This small molecule binds to this protein.
Small molecule (SMILES): CC[C@H](C)[C@H](NC(=O)[C@H](CC(C)C)NC(=O)[C@H](CCC(N)=O)NC(=O)[C@H](Cc1ccc(O)cc1)NC(=O)[C@@H](NC(=O)[C@@H](N)CC(=O)O)[C@@H](C)CC)C(=O)N[C@H](C=O)CCSC

Sequence of chain 1.I:
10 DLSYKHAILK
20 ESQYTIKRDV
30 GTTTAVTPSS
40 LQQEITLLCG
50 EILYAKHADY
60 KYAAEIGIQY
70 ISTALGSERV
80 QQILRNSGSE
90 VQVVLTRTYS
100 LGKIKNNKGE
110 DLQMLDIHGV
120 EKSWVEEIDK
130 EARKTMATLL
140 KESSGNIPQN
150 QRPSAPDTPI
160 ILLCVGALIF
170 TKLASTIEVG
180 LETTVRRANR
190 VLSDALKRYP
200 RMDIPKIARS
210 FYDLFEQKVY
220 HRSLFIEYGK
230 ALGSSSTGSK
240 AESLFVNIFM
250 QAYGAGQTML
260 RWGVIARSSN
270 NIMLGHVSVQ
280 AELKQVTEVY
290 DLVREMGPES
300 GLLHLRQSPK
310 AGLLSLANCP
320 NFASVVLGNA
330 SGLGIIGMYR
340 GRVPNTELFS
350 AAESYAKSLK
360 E

Binding-site contacts:
Ligand atom CD1 contacts residue LYS129 of chain 1.I at 4.1 Å.
Ligand atom CD1 contacts residue LEU111 of chain 1.I at 3.8 Å (hydrophobic).
Ligand atom CD1 contacts residue ARG132 of chain 1.I at 3.2 Å.
Ligand atom N contacts residue ARG132 of chain 1.I at 3.9 Å.
Ligand atom SD contacts residue PRO152 of chain 1.I at 3.7 Å.
Ligand atom SD contacts residue TYR53 of chain 1.I at 3.3 Å (h-bond).
Ligand atom CG1 contacts residue LYS133 of chain 1.I at 4.0 Å.
Ligand atom CD1 contacts residue LYS133 of chain 1.I at 3.6 Å.
Ligand atom CE2 contacts residue ILE103 of chain 1.I at 4.2 Å (hydrophobic).
Ligand atom CB contacts residue ASN106 of chain 1.I at 4.1 Å.
Ligand atom CB contacts residue ARG132 of chain 1.I at 4.1 Å.
Ligand atom CA contacts residue ARG132 of chain 1.I at 3.9 Å.
Ligand atom O contacts residue ARG132 of chain 1.I at 3.7 Å.
Ligand atom O contacts residue ASN105 of chain 1.I at 4.0 Å.
Ligand atom CE contacts residue TYR53 of chain 1.I at 3.1 Å (hydrophobic).
Ligand atom CE1 contacts residue ARG132 of chain 1.I at 4.2 Å.
Ligand atom O contacts residue ARG132 of chain 1.I at 3.8 Å.
Ligand atom O contacts residue LYS104 of chain 1.I at 4.1 Å.
Ligand atom CG contacts residue ILE103 of chain 1.I at 3.4 Å (hydrophobic).
Ligand atom O contacts residue SER153 of chain 1.I at 3.2 Å (h-bond).
Ligand atom CB contacts residue ILE103 of chain 1.I at 3.6 Å (hydrophobic).
Ligand atom CD1 contacts residue MET135 of chain 1.I at 4.1 Å (hydrophobic).
Ligand atom CG1 contacts residue ARG132 of chain 1.I at 3.5 Å.
Ligand atom CD1 contacts residue ILE103 of chain 1.I at 3.9 Å (hydrophobic).
Ligand atom O contacts residue ARG132 of chain 1.I at 3.2 Å.
Ligand atom CD2 contacts residue ILE103 of chain 1.I at 3.6 Å (hydrophobic).
Ligand atom SD contacts residue MET135 of chain 1.I at 3.5 Å.
Ligand atom CD1 contacts residue ALA136 of chain 1.I at 3.7 Å (hydrophobic).
Ligand atom O contacts residue ARG151 of chain 1.I at 3.0 Å (salt-bridge).
Ligand atom C contacts residue ARG132 of chain 1.I at 3.9 Å.
Ligand atom CB contacts residue PRO152 of chain 1.I at 4.0 Å (hydrophobic).
Ligand atom CD1 contacts residue ARG132 of chain 1.I at 4.0 Å.
Ligand atom C contacts residue ARG132 of chain 1.I at 4.1 Å.
Ligand atom C contacts residue ARG151 of chain 1.I at 3.7 Å.
Ligand atom CG contacts residue ARG132 of chain 1.I at 4.1 Å.
Ligand atom CD1 contacts residue ARG132 of chain 1.I at 3.7 Å.
Ligand atom CE contacts residue ARG132 of chain 1.I at 3.4 Å.
Ligand atom C contacts residue SER153 of chain 1.I at 3.1 Å.
Ligand atom O contacts residue ASN106 of chain 1.I at 4.0 Å.
Ligand atom CB contacts residue LEU46 of chain 1.I at 3.7 Å (hydrophobic).